This small molecule binds to this protein.
Small molecule (SMILES): O=C(O)/C=C/c1ccc(O)cc1

Binding-site contacts:
Ligand atom C1 contacts residue LYS110 of chain 1.A at 1.3 Å.
Ligand atom O1 contacts residue LYS110 of chain 1.A at 2.3 Å (salt-bridge).
Ligand atom C3 contacts residue HIS108 of chain 1.A at 4.4 Å.
Ligand atom C1 contacts residue HIS108 of chain 1.A at 3.9 Å.
Ligand atom C1 contacts residue LEU113 of chain 1.A at 4.3 Å (hydrophobic).
Ligand atom O1 contacts residue HIS108 of chain 1.A at 3.4 Å.
Ligand atom C2 contacts residue HIS108 of chain 1.A at 4.4 Å.
Ligand atom C1 contacts residue ASN89 of chain 1.A at 4.1 Å.
Ligand atom C2 contacts residue LYS110 of chain 1.A at 2.3 Å.
Ligand atom C2 contacts residue LEU113 of chain 1.A at 4.2 Å (hydrophobic).
Ligand atom O1 contacts residue ASN89 of chain 1.A at 3.0 Å (h-bond).
Ligand atom C3 contacts residue LYS110 of chain 1.A at 3.5 Å.

Sequence of chain 1.A:
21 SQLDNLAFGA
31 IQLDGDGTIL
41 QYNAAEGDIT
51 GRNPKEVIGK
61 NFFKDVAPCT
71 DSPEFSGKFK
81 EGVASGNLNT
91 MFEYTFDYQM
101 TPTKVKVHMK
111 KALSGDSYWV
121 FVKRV